Sequence of chain 1.A:
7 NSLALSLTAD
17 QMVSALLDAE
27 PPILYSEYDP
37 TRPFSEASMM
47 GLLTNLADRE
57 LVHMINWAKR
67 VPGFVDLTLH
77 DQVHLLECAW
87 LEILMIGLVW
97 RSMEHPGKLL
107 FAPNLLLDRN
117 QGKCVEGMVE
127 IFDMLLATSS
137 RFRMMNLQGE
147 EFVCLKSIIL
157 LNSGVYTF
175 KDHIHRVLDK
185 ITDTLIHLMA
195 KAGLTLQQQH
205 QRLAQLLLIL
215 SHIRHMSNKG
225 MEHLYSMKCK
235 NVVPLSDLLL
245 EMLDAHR

Binding-site contacts:
Ligand atom O01 contacts residue ALA53 of chain 1.A at 3.5 Å.
Ligand atom C06 contacts residue LEU228 of chain 1.A at 3.9 Å (hydrophobic).
Ligand atom C03 contacts residue THR50 of chain 1.A at 3.5 Å.
Ligand atom C16 contacts residue VAL121 of chain 1.A at 3.7 Å (hydrophobic).
Ligand atom O20 contacts residue GLY224 of chain 1.A at 3.4 Å.
Ligand atom C16 contacts residue HIS227 of chain 1.A at 3.4 Å.
Ligand atom C26 contacts residue LEU90 of chain 1.A at 3.6 Å (hydrophobic).
Ligand atom O01 contacts residue LEU243 of chain 1.A at 3.2 Å.
Ligand atom C29 contacts residue GLU56 of chain 1.A at 3.6 Å.
Ligand atom C16 contacts residue GLU122 of chain 1.A at 3.8 Å.
Ligand atom C14 contacts residue HIS227 of chain 1.A at 3.9 Å.
Ligand atom C18 contacts residue LEU228 of chain 1.A at 3.7 Å (hydrophobic).
Ligand atom C15 contacts residue GLU122 of chain 1.A at 3.1 Å.
Ligand atom C27 contacts residue GLU56 of chain 1.A at 3.3 Å.
Ligand atom C04 contacts residue LEU49 of chain 1.A at 3.8 Å (hydrophobic).
Ligand atom O28 contacts residue ARG97 of chain 1.A at 3.2 Å (salt-bridge).
Ligand atom O28 contacts residue GLU56 of chain 1.A at 2.2 Å (salt-bridge).
Ligand atom C05 contacts residue LEU228 of chain 1.A at 3.9 Å (hydrophobic).
Ligand atom C06 contacts residue LEU87 of chain 1.A at 3.8 Å (hydrophobic).
Ligand atom O12 contacts residue MET124 of chain 1.A at 3.1 Å (h-bond).
Ligand atom C18 contacts residue MET46 of chain 1.A at 3.5 Å (hydrophobic).
Ligand atom C15 contacts residue HIS227 of chain 1.A at 3.4 Å.
Ligand atom C03 contacts residue LEU49 of chain 1.A at 3.9 Å (hydrophobic).
Ligand atom O19 contacts residue MET124 of chain 1.A at 3.8 Å.
Ligand atom C24 contacts residue PHE107 of chain 1.A at 3.8 Å (hydrophobic).
Ligand atom C15 contacts residue MET124 of chain 1.A at 3.8 Å (hydrophobic).
Ligand atom O20 contacts residue ILE127 of chain 1.A at 3.4 Å.
Ligand atom C26 contacts residue LEU94 of chain 1.A at 3.9 Å (hydrophobic).
Ligand atom C14 contacts residue MET124 of chain 1.A at 3.4 Å (hydrophobic).
Ligand atom C02 contacts residue ALA53 of chain 1.A at 3.5 Å (hydrophobic).
Ligand atom C13 contacts residue MET124 of chain 1.A at 3.7 Å (hydrophobic).
Ligand atom C15 contacts residue VAL121 of chain 1.A at 3.8 Å (hydrophobic).
Ligand atom C17 contacts residue HIS227 of chain 1.A at 3.8 Å.
Ligand atom C05 contacts residue ALA53 of chain 1.A at 3.4 Å (hydrophobic).
Ligand atom S11 contacts residue MET124 of chain 1.A at 3.9 Å.
Ligand atom C17 contacts residue MET46 of chain 1.A at 3.9 Å (hydrophobic).
Ligand atom C14 contacts residue GLY123 of chain 1.A at 3.9 Å.
Ligand atom O01 contacts residue THR50 of chain 1.A at 3.4 Å.
Ligand atom C25 contacts residue LEU94 of chain 1.A at 3.8 Å (hydrophobic).
Ligand atom O19 contacts residue ILE127 of chain 1.A at 3.1 Å.

This small molecule binds to this protein.
Small molecule (SMILES): O=S(=O)(Oc1ccccc1)c1ccc(-c2ccc(O)cc2)c(-c2ccc(O)cc2)c1